Sequence of chain 1.A:
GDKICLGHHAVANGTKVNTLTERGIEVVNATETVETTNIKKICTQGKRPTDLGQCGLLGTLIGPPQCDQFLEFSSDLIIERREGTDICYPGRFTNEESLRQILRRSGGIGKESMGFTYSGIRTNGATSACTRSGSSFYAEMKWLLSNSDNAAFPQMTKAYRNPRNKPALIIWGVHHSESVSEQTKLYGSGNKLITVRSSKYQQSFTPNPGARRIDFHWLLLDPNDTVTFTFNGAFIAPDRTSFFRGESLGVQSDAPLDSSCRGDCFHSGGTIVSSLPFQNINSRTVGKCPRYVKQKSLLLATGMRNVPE

Binding-site contacts:
Ligand atom O9 contacts residue ARG215 of chain 1.A at 2.6 Å (salt-bridge).
Ligand atom N5 contacts residue ALA129 of chain 1.A at 2.7 Å (h-bond).
Ligand atom C11 contacts residue LYS188 of chain 1.A at 4.2 Å.
Ligand atom O2 contacts residue ARG215 of chain 1.A at 4.2 Å.
Ligand atom O10 contacts residue ALA129 of chain 1.A at 3.4 Å (h-bond).
Ligand atom C2 contacts residue ARG215 of chain 1.A at 4.1 Å.
Ligand atom C9 contacts residue HIS178 of chain 1.A at 3.9 Å.
Ligand atom C1 contacts residue SER131 of chain 1.A at 4.0 Å.
Ligand atom O1B contacts residue THR130 of chain 1.A at 4.2 Å.
Ligand atom O9 contacts residue GLU185 of chain 1.A at 3.0 Å (salt-bridge).
Ligand atom C4 contacts residue ALA129 of chain 1.A at 3.5 Å (hydrophobic).
Ligand atom O9 contacts residue TYR92 of chain 1.A at 3.2 Å (h-bond).
Ligand atom C5 contacts residue ALA129 of chain 1.A at 3.5 Å (hydrophobic).
Ligand atom O1 contacts residue GLU185 of chain 1.A at 4.2 Å.
Ligand atom C9 contacts residue TYR92 of chain 1.A at 4.0 Å (hydrophobic).
Ligand atom C9 contacts residue LEU189 of chain 1.A at 3.9 Å (hydrophobic).
Ligand atom C10 contacts residue ALA129 of chain 1.A at 3.6 Å (hydrophobic).
Ligand atom C1 contacts residue ARG215 of chain 1.A at 4.3 Å.
Ligand atom O8 contacts residue TRP146 of chain 1.A at 3.6 Å.
Ligand atom O9 contacts residue TRP146 of chain 1.A at 4.3 Å.
Ligand atom O10 contacts residue LEU148 of chain 1.A at 3.7 Å.
Ligand atom O8 contacts residue TYR92 of chain 1.A at 3.7 Å.
Ligand atom O1 contacts residue ARG215 of chain 1.A at 3.4 Å (salt-bridge).
Ligand atom C8 contacts residue ARG215 of chain 1.A at 3.2 Å.
Ligand atom O7 contacts residue LYS188 of chain 1.A at 4.3 Å.
Ligand atom C7 contacts residue TRP146 of chain 1.A at 4.2 Å (hydrophobic).
Ligand atom O9 contacts residue HIS178 of chain 1.A at 3.4 Å (h-bond).
Ligand atom C9 contacts residue TRP146 of chain 1.A at 3.6 Å (hydrophobic).
Ligand atom O10 contacts residue GLY128 of chain 1.A at 3.6 Å.
Ligand atom O1A contacts residue SER131 of chain 1.A at 2.9 Å (h-bond).
Ligand atom C1 contacts residue THR130 of chain 1.A at 4.4 Å.
Ligand atom C6 contacts residue ALA129 of chain 1.A at 3.9 Å (hydrophobic).
Ligand atom C9 contacts residue ARG215 of chain 1.A at 3.4 Å.
Ligand atom C8 contacts residue TRP146 of chain 1.A at 4.0 Å (hydrophobic).
Ligand atom O8 contacts residue ARG215 of chain 1.A at 3.5 Å (salt-bridge).
Ligand atom C11 contacts residue LEU189 of chain 1.A at 4.0 Å (hydrophobic).
Ligand atom C9 contacts residue GLU185 of chain 1.A at 3.6 Å.
Ligand atom O4 contacts residue ALA129 of chain 1.A at 4.1 Å.
Ligand atom O1B contacts residue SER131 of chain 1.A at 4.3 Å.
Ligand atom O1A contacts residue THR130 of chain 1.A at 3.7 Å.

The small molecule below binds the protein below.
Small molecule (SMILES): CC(=O)N[C@H]1[C@H]([C@H](O)[C@H](O)CO)O[C@@](OC[C@H]2O[C@@H](O)[C@H](O)[C@@H](O)[C@H]2O)(C(=O)O)C[C@@H]1O